This small molecule binds to this protein.
Small molecule (SMILES): O=c1ccn([C@@H]2O[C@H](CO[P](=O)(O)O[C@H]3[C@@H](O)[C@H](n4ccc(=O)[nH]c4=O)O[C@@H]3CO[P](=O)(O)O[C@H]3[C@@H](O)[C@H](n4ccc(=O)[nH]c4=O)O[C@@H]3CO[P](=O)(O)O[C@H]3[C@@H](O)[C@H](n4ccc(=O)[nH]c4=O)O[C@@H]3COP(=O)=O)[C@@H](O)[C@H]2O)c(=O)[nH]1

Binding-site contacts:
Ligand atom N3 contacts residue A2 of chain 50.B at 3.7 Å.
Ligand atom C2 contacts residue A2 of chain 50.B at 3.9 Å.
Ligand atom C4 contacts residue A1 of chain 50.B at 3.4 Å.
Ligand atom C4' contacts residue ARG19 of chain 50.A at 3.7 Å.
Ligand atom OP1 contacts residue ARG15 of chain 50.A at 2.5 Å.
Ligand atom O5' contacts residue ARG15 of chain 50.A at 3.6 Å.
Ligand atom O2 contacts residue A1 of chain 50.B at 2.7 Å (h-bond).
Ligand atom C3' contacts residue ARG19 of chain 50.A at 3.4 Å.
Ligand atom C2 contacts residue A1 of chain 50.B at 3.1 Å.
Ligand atom O3' contacts residue ARG19 of chain 50.A at 3.6 Å (salt-bridge).
Ligand atom C4' contacts residue ARG15 of chain 50.A at 3.3 Å.
Ligand atom OP1 contacts residue LYS18 of chain 50.A at 3.7 Å.
Ligand atom OP2 contacts residue ARG19 of chain 50.A at 2.1 Å (salt-bridge).
Ligand atom P contacts residue ARG19 of chain 50.A at 2.8 Å.
Ligand atom O2 contacts residue A2 of chain 50.B at 3.7 Å.
Ligand atom O3' contacts residue ARG15 of chain 50.A at 3.1 Å (salt-bridge).
Ligand atom C3' contacts residue ARG15 of chain 50.A at 3.8 Å.
Ligand atom C1' contacts residue ARG19 of chain 50.A at 4.3 Å.
Ligand atom O5' contacts residue ARG19 of chain 50.A at 2.1 Å (salt-bridge).
Ligand atom C4 contacts residue A3 of chain 50.B at 3.6 Å.
Ligand atom N1 contacts residue ARG19 of chain 50.A at 3.9 Å.
Ligand atom N3 contacts residue A3 of chain 50.B at 2.8 Å (h-bond).
Ligand atom OP2 contacts residue ARG15 of chain 50.A at 2.5 Å.
Ligand atom C5' contacts residue ARG15 of chain 50.A at 2.5 Å.
Ligand atom C5 contacts residue ARG19 of chain 50.A at 2.9 Å.
Ligand atom OP1 contacts residue ARG19 of chain 50.A at 4.1 Å.
Ligand atom C2' contacts residue ARG19 of chain 50.A at 3.6 Å.
Ligand atom O4 contacts residue A3 of chain 50.B at 2.8 Å (h-bond).
Ligand atom O4' contacts residue ARG19 of chain 50.A at 3.9 Å.
Ligand atom OP2 contacts residue ALA16 of chain 50.A at 4.1 Å.
Ligand atom OP1 contacts residue MET14 of chain 50.A at 3.8 Å.
Ligand atom N3 contacts residue A1 of chain 50.B at 2.7 Å (h-bond).
Ligand atom C6 contacts residue ARG19 of chain 50.A at 2.7 Å.
Ligand atom O2 contacts residue A3 of chain 50.B at 3.2 Å.
Ligand atom C4 contacts residue ARG19 of chain 50.A at 3.9 Å.
Ligand atom C2 contacts residue A3 of chain 50.B at 3.5 Å.
Ligand atom P contacts residue ARG15 of chain 50.A at 3.1 Å.
Ligand atom N1 contacts residue A3 of chain 50.B at 4.3 Å.
Ligand atom C5' contacts residue ARG19 of chain 50.A at 3.2 Å.
Ligand atom O4 contacts residue A1 of chain 50.B at 3.0 Å (h-bond).

Sequence of chain 50.A:
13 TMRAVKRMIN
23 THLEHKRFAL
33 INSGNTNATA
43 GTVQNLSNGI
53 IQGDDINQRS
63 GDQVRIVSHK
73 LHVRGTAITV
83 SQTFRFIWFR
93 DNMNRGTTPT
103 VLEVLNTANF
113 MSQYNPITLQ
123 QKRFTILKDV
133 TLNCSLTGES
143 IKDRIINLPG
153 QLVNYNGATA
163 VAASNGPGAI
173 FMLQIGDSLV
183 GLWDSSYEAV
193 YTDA